Binding-site contacts:
Ligand atom C4 contacts residue GLY675 of chain 2.A at 3.6 Å.
Ligand atom C5 contacts residue GLY135 of chain 2.A at 3.7 Å.
Ligand atom C2 contacts residue GLU672 of chain 2.A at 3.7 Å.
Ligand atom O2 contacts residue GLU672 of chain 2.A at 3.0 Å (salt-bridge).
Ligand atom C10 contacts residue ASN282 of chain 2.A at 3.4 Å.
Ligand atom O5 contacts residue LEU136 of chain 2.A at 3.7 Å.
Ligand atom O2 contacts residue TYR573 of chain 2.A at 3.0 Å (h-bond).
Ligand atom O6 contacts residue ASN484 of chain 2.A at 2.8 Å (h-bond).
Ligand atom N1 contacts residue HIS377 of chain 2.A at 3.5 Å (h-bond).
Ligand atom C8 contacts residue ASN284 of chain 2.A at 3.4 Å.
Ligand atom C6 contacts residue GLY135 of chain 2.A at 3.7 Å.
Ligand atom C12 contacts residue ASN282 of chain 2.A at 3.6 Å.
Ligand atom C18 contacts residue ASN284 of chain 2.A at 3.4 Å.
Ligand atom C3 contacts residue GLY675 of chain 2.A at 3.6 Å.
Ligand atom C3 contacts residue GLU672 of chain 2.A at 3.3 Å.
Ligand atom O4 contacts residue GLY675 of chain 2.A at 2.8 Å (h-bond).
Ligand atom C6 contacts residue HIS377 of chain 2.A at 3.5 Å.
Ligand atom C12 contacts residue HIS341 of chain 2.A at 3.7 Å.
Ligand atom O3 contacts residue ALA673 of chain 2.A at 3.3 Å (h-bond).
Ligand atom C9 contacts residue ASN284 of chain 2.A at 3.6 Å.
Ligand atom C7 contacts residue LEU136 of chain 2.A at 3.6 Å (hydrophobic).
Ligand atom C10 contacts residue GLU88 of chain 2.A at 3.5 Å.
Ligand atom C16 contacts residue ALA383 of chain 2.A at 3.4 Å (hydrophobic).
Ligand atom O3 contacts residue GLY675 of chain 2.A at 2.9 Å (h-bond).
Ligand atom O4 contacts residue SER674 of chain 2.A at 3.6 Å.
Ligand atom C6 contacts residue ASN484 of chain 2.A at 3.3 Å.
Ligand atom O7 contacts residue LEU136 of chain 2.A at 3.1 Å (h-bond).
Ligand atom C7 contacts residue ASN284 of chain 2.A at 3.4 Å.
Ligand atom C15 contacts residue ALA383 of chain 2.A at 3.4 Å (hydrophobic).
Ligand atom C2 contacts residue HIS377 of chain 2.A at 3.4 Å.
Ligand atom O4 contacts residue ASN484 of chain 2.A at 3.5 Å (h-bond).
Ligand atom C14 contacts residue PHE285 of chain 2.A at 3.2 Å (hydrophobic).
Ligand atom C11 contacts residue ASN282 of chain 2.A at 3.1 Å.
Ligand atom C15 contacts residue PHE285 of chain 2.A at 3.1 Å (hydrophobic).
Ligand atom C11 contacts residue GLU88 of chain 2.A at 3.5 Å.
Ligand atom O5 contacts residue HIS377 of chain 2.A at 3.6 Å (h-bond).
Ligand atom O8 contacts residue ASN284 of chain 2.A at 3.1 Å (h-bond).
Ligand atom O3 contacts residue SER674 of chain 2.A at 2.9 Å (h-bond).
Ligand atom O6 contacts residue HIS377 of chain 2.A at 2.6 Å (h-bond).
Ligand atom O3 contacts residue GLU672 of chain 2.A at 2.7 Å (salt-bridge).

The small molecule below binds the protein below.
Small molecule (SMILES): O=C(Nc1ccc2ccccc2c1)C(=O)N[C@@H]1O[C@H](CO)[C@@H](O)[C@H](O)[C@H]1O

Sequence of chain 2.A:
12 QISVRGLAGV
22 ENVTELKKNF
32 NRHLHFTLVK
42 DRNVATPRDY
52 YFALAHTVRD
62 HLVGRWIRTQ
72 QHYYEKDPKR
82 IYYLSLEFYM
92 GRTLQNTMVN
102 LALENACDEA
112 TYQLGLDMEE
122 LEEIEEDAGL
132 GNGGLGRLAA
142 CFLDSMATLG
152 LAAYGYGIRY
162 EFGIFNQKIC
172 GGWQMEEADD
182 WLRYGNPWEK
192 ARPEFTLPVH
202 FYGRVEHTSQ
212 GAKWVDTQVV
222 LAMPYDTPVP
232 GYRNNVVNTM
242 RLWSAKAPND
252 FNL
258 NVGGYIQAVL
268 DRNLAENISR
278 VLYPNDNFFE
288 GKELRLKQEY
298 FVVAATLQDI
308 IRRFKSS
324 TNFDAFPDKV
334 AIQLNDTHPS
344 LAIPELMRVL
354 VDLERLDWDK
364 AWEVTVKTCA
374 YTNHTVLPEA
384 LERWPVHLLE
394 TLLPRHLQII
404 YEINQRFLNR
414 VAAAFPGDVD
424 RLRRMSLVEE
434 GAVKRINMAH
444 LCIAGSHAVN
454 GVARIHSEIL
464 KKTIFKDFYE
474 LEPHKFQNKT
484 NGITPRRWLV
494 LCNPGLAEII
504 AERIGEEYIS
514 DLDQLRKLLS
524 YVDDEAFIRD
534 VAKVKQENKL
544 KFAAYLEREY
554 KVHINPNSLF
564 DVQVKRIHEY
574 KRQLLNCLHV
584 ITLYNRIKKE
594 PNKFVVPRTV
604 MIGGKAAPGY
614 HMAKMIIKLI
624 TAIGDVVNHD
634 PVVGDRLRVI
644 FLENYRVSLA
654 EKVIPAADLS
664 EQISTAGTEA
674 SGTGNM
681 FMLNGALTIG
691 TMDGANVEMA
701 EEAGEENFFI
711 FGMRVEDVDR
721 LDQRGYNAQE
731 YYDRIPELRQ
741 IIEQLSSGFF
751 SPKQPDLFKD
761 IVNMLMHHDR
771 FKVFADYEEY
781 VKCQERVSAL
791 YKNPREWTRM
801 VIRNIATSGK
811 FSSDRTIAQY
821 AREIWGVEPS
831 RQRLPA